Sequence of chain 50.B:
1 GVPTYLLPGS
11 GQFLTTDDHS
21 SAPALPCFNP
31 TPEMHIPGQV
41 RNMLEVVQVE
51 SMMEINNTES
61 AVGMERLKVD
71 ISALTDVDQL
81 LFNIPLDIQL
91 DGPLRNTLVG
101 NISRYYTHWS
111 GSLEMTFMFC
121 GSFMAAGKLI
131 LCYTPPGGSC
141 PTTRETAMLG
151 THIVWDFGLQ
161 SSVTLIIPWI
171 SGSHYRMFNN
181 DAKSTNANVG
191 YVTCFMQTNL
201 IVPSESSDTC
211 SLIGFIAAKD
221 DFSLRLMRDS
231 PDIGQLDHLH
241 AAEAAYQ

The small molecule below binds the protein below.
Small molecule (SMILES): Cc1cc(CCCOc2c(C)cc(-c3noc(C(F)(F)F)n3)cc2C)on1

Sequence of chain 50.A:
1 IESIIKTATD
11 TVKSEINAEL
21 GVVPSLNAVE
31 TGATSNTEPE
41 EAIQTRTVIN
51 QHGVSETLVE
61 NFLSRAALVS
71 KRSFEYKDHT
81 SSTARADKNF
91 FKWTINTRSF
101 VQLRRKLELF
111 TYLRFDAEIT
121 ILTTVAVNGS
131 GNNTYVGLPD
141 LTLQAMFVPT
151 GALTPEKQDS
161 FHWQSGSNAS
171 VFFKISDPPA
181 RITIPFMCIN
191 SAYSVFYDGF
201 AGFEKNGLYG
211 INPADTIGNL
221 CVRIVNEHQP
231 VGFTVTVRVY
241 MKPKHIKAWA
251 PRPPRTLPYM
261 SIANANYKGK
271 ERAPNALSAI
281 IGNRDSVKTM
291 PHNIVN

Binding-site contacts:
Ligand atom F1 contacts residue SER170 of chain 50.A at 3.7 Å.
Ligand atom F3 contacts residue ALA24 of chain 50.B at 3.9 Å.
Ligand atom F3 contacts residue ILE182 of chain 50.A at 3.2 Å.
Ligand atom CM2 contacts residue ILE119 of chain 50.A at 3.5 Å (hydrophobic).
Ligand atom F3 contacts residue LEU14 of chain 46.B at 3.9 Å.
Ligand atom CM2 contacts residue TRP93 of chain 50.A at 3.9 Å (hydrophobic).
Ligand atom N3A contacts residue ILE184 of chain 50.A at 3.9 Å.
Ligand atom C3A contacts residue ILE182 of chain 50.A at 3.2 Å (hydrophobic).
Ligand atom C6B contacts residue ILE95 of chain 50.A at 3.6 Å (hydrophobic).
Ligand atom C2B contacts residue ILE119 of chain 50.A at 3.5 Å (hydrophobic).
Ligand atom F2 contacts residue ALA169 of chain 50.A at 2.2 Å.
Ligand atom F2 contacts residue ALA145 of chain 50.A at 3.0 Å.
Ligand atom C3B contacts residue ILE119 of chain 50.A at 3.5 Å (hydrophobic).
Ligand atom F2 contacts residue MET146 of chain 50.A at 3.7 Å.
Ligand atom N3A contacts residue ILE182 of chain 50.A at 3.0 Å.
Ligand atom C2A contacts residue LEU220 of chain 50.A at 3.8 Å (hydrophobic).
Ligand atom O1A contacts residue LEU220 of chain 50.A at 3.4 Å.
Ligand atom CM6 contacts residue ILE184 of chain 50.A at 3.5 Å (hydrophobic).
Ligand atom O1B contacts residue ILE95 of chain 50.A at 3.0 Å.
Ligand atom N3A contacts residue PHE147 of chain 50.A at 3.6 Å.
Ligand atom N1A contacts residue LEU220 of chain 50.A at 3.0 Å.
Ligand atom CM4 contacts residue ILE182 of chain 50.A at 3.6 Å (hydrophobic).
Ligand atom F2 contacts residue PHE147 of chain 50.A at 3.2 Å.
Ligand atom O1A contacts residue ALA145 of chain 50.A at 3.8 Å.
Ligand atom F2 contacts residue SER170 of chain 50.A at 3.5 Å.
Ligand atom CM6 contacts residue ILE217 of chain 50.A at 3.4 Å (hydrophobic).
Ligand atom CM6 contacts residue MET187 of chain 50.A at 3.8 Å (hydrophobic).
Ligand atom C2A contacts residue ILE182 of chain 50.A at 3.6 Å (hydrophobic).
Ligand atom F3 contacts residue ALA169 of chain 50.A at 3.7 Å.
Ligand atom F1 contacts residue VAL171 of chain 50.A at 3.0 Å.
Ligand atom CM4 contacts residue ALA145 of chain 50.A at 3.5 Å (hydrophobic).
Ligand atom O1A contacts residue ILE182 of chain 50.A at 3.9 Å.
Ligand atom C6B contacts residue ILE184 of chain 50.A at 3.7 Å (hydrophobic).
Ligand atom C1B contacts residue ILE95 of chain 50.A at 3.5 Å (hydrophobic).
Ligand atom C5B contacts residue ILE184 of chain 50.A at 3.4 Å (hydrophobic).
Ligand atom CM4 contacts residue ALA169 of chain 50.A at 3.5 Å (hydrophobic).
Ligand atom F1 contacts residue ALA145 of chain 50.A at 3.0 Å.
Ligand atom CM3 contacts residue THR97 of chain 50.A at 3.9 Å.
Ligand atom O1 contacts residue ILE217 of chain 50.A at 3.2 Å.
Ligand atom C4 contacts residue PHE115 of chain 50.A at 3.3 Å (hydrophobic).

Sequence of chain 46.B:
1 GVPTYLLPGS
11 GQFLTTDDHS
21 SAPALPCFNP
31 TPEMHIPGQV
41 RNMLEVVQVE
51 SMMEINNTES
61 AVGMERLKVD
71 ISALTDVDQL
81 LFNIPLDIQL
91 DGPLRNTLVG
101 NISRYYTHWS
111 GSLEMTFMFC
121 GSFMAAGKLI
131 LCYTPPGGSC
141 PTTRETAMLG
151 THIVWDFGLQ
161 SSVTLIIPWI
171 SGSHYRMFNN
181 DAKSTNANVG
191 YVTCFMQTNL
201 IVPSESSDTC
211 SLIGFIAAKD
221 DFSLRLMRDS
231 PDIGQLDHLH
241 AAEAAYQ